Sequence of chain 1.B:
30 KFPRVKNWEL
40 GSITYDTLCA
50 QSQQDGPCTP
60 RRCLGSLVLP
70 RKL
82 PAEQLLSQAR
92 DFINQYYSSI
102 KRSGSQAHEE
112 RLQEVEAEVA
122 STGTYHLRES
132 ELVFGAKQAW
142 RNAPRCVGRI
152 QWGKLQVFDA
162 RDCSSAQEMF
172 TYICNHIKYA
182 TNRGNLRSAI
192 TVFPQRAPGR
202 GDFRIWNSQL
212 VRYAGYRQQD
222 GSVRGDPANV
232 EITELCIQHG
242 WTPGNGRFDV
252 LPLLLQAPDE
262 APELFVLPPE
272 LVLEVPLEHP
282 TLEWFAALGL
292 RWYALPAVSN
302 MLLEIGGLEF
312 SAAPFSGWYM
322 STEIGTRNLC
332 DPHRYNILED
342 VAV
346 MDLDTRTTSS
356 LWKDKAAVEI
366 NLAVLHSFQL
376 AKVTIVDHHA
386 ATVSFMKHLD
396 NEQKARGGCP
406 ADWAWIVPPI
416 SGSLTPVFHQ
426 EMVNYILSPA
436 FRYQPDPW

Binding-site contacts:
Ligand atom C13 contacts residue HEM1 of chain 1.C at 3.2 Å.
Ligand atom C05 contacts residue HEM1 of chain 1.C at 3.8 Å.
Ligand atom N01 contacts residue GLU324 of chain 1.A at 2.5 Å (salt-bridge).
Ligand atom N01 contacts residue HEM1 of chain 1.C at 4.0 Å.
Ligand atom N12 contacts residue HEM1 of chain 1.C at 2.6 Å (h-bond).
Ligand atom C14 contacts residue TRP410 of chain 1.A at 3.5 Å (hydrophobic).
Ligand atom C09 contacts residue VAL299 of chain 1.A at 4.1 Å (hydrophobic).
Ligand atom C10 contacts residue GLU324 of chain 1.A at 3.5 Å.
Ligand atom C08 contacts residue VAL299 of chain 1.A at 3.7 Å (hydrophobic).
Ligand atom N02 contacts residue PRO297 of chain 1.A at 3.9 Å.
Ligand atom C05 contacts residue VAL299 of chain 1.A at 3.9 Å (hydrophobic).
Ligand atom C02 contacts residue TRP319 of chain 1.A at 4.1 Å (hydrophobic).
Ligand atom F23 contacts residue LEU68 of chain 1.A at 3.3 Å.
Ligand atom F23 contacts residue VAL67 of chain 1.A at 3.8 Å.
Ligand atom C04 contacts residue HEM1 of chain 1.C at 3.1 Å.
Ligand atom C04 contacts residue PHE316 of chain 1.A at 4.1 Å (hydrophobic).
Ligand atom C26 contacts residue GOL1 of chain 1.H at 3.8 Å.
Ligand atom C08 contacts residue HEM1 of chain 1.C at 3.8 Å.
Ligand atom C06 contacts residue HEM1 of chain 1.C at 3.5 Å.
Ligand atom C11 contacts residue HEM1 of chain 1.C at 3.3 Å.
Ligand atom C02 contacts residue GLU324 of chain 1.A at 3.4 Å.
Ligand atom C10 contacts residue HEM1 of chain 1.C at 3.7 Å.
Ligand atom C06 contacts residue PHE316 of chain 1.A at 3.9 Å (hydrophobic).
Ligand atom C21 contacts residue GOL1 of chain 1.H at 3.9 Å.
Ligand atom C22 contacts residue HEM1 of chain 1.C at 4.0 Å.
Ligand atom N02 contacts residue GLU324 of chain 1.A at 3.0 Å (salt-bridge).
Ligand atom C24 contacts residue TRP37 of chain 1.B at 4.0 Å (hydrophobic).
Ligand atom N02 contacts residue TRP319 of chain 1.A at 3.0 Å (h-bond).
Ligand atom C06 contacts residue VAL299 of chain 1.A at 3.5 Å (hydrophobic).
Ligand atom C14 contacts residue HEM1 of chain 1.C at 3.2 Å.
Ligand atom C09 contacts residue HEM1 of chain 1.C at 3.4 Å.
Ligand atom N02 contacts residue TYR320 of chain 1.A at 4.0 Å.
Ligand atom C07 contacts residue VAL299 of chain 1.A at 3.4 Å (hydrophobic).
Ligand atom C09 contacts residue GLU324 of chain 1.A at 3.6 Å.
Ligand atom C03 contacts residue HEM1 of chain 1.C at 3.2 Å.
Ligand atom C07 contacts residue HEM1 of chain 1.C at 3.3 Å.
Ligand atom N02 contacts residue HEM1 of chain 1.C at 3.6 Å.
Ligand atom C25 contacts residue GOL1 of chain 1.H at 3.9 Å.
Ligand atom C02 contacts residue HEM1 of chain 1.C at 3.7 Å.
Ligand atom C22 contacts residue TYR438 of chain 1.A at 4.1 Å (hydrophobic).

The small molecule below binds the protein below.
Small molecule (SMILES): Nc1ccc2ccc(CNCCc3cccc(F)c3)cc2n1

Sequence of chain 1.A:
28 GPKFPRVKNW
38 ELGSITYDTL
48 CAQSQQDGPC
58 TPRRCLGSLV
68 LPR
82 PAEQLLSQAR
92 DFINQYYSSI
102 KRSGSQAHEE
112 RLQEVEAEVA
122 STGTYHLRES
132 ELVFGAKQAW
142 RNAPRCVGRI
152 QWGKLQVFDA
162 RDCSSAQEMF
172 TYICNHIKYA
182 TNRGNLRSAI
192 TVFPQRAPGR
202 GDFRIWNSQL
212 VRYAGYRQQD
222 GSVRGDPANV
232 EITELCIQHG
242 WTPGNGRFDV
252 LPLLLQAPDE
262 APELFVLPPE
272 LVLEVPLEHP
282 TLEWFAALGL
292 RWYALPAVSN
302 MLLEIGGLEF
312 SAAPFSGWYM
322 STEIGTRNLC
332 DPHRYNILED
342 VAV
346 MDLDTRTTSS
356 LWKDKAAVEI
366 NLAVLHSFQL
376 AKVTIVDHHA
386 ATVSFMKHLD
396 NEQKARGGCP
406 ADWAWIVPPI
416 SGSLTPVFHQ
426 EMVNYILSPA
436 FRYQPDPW